Binding-site contacts:
Ligand atom C4 contacts residue ASN709 of chain 1.C at 4.2 Å.
Ligand atom N2 contacts residue ASN709 of chain 1.C at 2.9 Å (h-bond).
Ligand atom C3 contacts residue ASN709 of chain 1.C at 3.8 Å.
Ligand atom C8 contacts residue ILE1130 of chain 1.C at 3.8 Å (hydrophobic).
Ligand atom C8 contacts residue ASN709 of chain 1.C at 4.3 Å.
Ligand atom C7 contacts residue ASN709 of chain 1.C at 3.1 Å.
Ligand atom C1 contacts residue ASN709 of chain 1.C at 1.4 Å.
Ligand atom C5 contacts residue ASN709 of chain 1.C at 3.7 Å.
Ligand atom C2 contacts residue ASN709 of chain 1.C at 2.5 Å.
Ligand atom O7 contacts residue ASN709 of chain 1.C at 3.0 Å (h-bond).
Ligand atom O6 contacts residue ASN709 of chain 1.C at 4.1 Å.
Ligand atom O5 contacts residue ASN709 of chain 1.C at 2.4 Å (h-bond).

The protein below binds the small molecule below.
Small molecule (SMILES): CC(=O)N[C@@H]1[C@@H](O)[C@H](O)[C@@H](CO)O[C@H]1O

Sequence of chain 1.C:
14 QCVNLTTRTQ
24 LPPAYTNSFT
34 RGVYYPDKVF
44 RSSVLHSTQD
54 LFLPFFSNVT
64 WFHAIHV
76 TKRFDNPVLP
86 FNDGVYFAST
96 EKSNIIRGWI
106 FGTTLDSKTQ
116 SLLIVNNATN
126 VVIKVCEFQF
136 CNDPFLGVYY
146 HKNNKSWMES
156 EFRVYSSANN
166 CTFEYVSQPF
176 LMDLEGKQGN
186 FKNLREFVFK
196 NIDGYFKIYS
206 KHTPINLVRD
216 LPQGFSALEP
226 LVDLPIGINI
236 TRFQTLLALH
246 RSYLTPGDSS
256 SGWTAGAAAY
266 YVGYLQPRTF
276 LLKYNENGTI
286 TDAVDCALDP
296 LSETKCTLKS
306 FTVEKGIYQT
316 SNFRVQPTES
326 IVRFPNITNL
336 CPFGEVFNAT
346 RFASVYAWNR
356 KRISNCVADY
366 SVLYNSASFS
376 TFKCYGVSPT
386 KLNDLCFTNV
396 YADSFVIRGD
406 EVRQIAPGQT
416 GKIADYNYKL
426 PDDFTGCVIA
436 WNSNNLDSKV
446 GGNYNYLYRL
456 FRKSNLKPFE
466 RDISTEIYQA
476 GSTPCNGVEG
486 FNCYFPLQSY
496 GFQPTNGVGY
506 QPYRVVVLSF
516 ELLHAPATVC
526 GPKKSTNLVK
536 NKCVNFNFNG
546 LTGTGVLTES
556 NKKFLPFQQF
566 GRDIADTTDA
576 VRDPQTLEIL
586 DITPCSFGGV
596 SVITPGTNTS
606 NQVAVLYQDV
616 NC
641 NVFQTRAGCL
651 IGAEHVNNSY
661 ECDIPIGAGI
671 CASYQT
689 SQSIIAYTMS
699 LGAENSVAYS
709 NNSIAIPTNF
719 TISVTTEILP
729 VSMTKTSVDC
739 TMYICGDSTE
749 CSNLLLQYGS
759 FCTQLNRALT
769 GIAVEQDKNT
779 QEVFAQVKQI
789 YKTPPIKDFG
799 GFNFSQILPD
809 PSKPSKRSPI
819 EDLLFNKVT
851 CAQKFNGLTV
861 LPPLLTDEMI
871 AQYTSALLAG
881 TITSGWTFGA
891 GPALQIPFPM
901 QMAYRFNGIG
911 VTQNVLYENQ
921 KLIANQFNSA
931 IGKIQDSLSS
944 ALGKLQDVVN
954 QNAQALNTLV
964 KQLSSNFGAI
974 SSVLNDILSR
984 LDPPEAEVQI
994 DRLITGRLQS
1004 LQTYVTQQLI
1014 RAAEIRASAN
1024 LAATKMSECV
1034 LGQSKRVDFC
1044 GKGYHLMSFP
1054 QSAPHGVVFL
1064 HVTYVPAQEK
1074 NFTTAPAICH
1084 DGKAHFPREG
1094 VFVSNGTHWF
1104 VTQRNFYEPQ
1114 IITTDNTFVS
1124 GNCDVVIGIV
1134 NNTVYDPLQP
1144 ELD